A protein and the small-molecule ligand that binds it are described below.
Small molecule (SMILES): CC(C)(CO)[C@@H](O)C(=O)NCCc1nc2cccc(O)c2[nH]1

Binding-site contacts:
Ligand atom O22 contacts residue ARG88 of chain 8.A at 2.9 Å (salt-bridge).
Ligand atom C9 contacts residue LEU73 of chain 8.A at 3.7 Å (hydrophobic).
Ligand atom C2 contacts residue HIS138 of chain 9.A at 3.4 Å.
Ligand atom C5 contacts residue MET105 of chain 8.A at 3.7 Å (hydrophobic).
Ligand atom C10 contacts residue LEU73 of chain 8.A at 3.6 Å (hydrophobic).
Ligand atom O22 contacts residue LEU102 of chain 8.A at 3.3 Å.
Ligand atom C2 contacts residue ASP72 of chain 8.A at 3.7 Å.
Ligand atom C7 contacts residue LEU102 of chain 8.A at 3.6 Å (hydrophobic).
Ligand atom C16 contacts residue GLU134 of chain 9.A at 3.8 Å.
Ligand atom C6 contacts residue LEU102 of chain 8.A at 3.7 Å (hydrophobic).
Ligand atom C6 contacts residue MET105 of chain 8.A at 3.8 Å (hydrophobic).
Ligand atom C14 contacts residue GLU134 of chain 9.A at 3.9 Å.
Ligand atom O13 contacts residue MET74 of chain 8.A at 3.3 Å.
Ligand atom C19 contacts residue ALA37 of chain 8.A at 3.5 Å (hydrophobic).
Ligand atom C1 contacts residue MET74 of chain 8.A at 3.8 Å (hydrophobic).
Ligand atom O13 contacts residue ALA75 of chain 8.A at 3.1 Å (h-bond).
Ligand atom C20 contacts residue ARG88 of chain 8.A at 3.6 Å.
Ligand atom C6 contacts residue LEU131 of chain 9.A at 3.9 Å (hydrophobic).
Ligand atom C7 contacts residue GLU134 of chain 9.A at 3.8 Å.
Ligand atom C6 contacts residue VAL135 of chain 9.A at 3.7 Å (hydrophobic).
Ligand atom O22 contacts residue TYR98 of chain 8.A at 3.9 Å.
Ligand atom N11 contacts residue LEU73 of chain 8.A at 3.6 Å.
Ligand atom C3 contacts residue ASP72 of chain 8.A at 3.9 Å.
Ligand atom O13 contacts residue LEU109 of chain 8.A at 3.8 Å.
Ligand atom O17 contacts residue GLU134 of chain 9.A at 3.0 Å (salt-bridge).
Ligand atom C1 contacts residue GLU134 of chain 9.A at 3.9 Å.
Ligand atom O13 contacts residue ASN106 of chain 8.A at 2.7 Å (h-bond).
Ligand atom C8 contacts residue GLU134 of chain 9.A at 3.6 Å.
Ligand atom N12 contacts residue GLU134 of chain 9.A at 2.8 Å (salt-bridge).
Ligand atom N4 contacts residue GLU134 of chain 9.A at 3.9 Å.
Ligand atom C5 contacts residue ASN106 of chain 8.A at 3.4 Å.
Ligand atom C3 contacts residue PHE70 of chain 8.A at 3.9 Å (hydrophobic).
Ligand atom C10 contacts residue MET74 of chain 8.A at 3.8 Å (hydrophobic).
Ligand atom O15 contacts residue MET74 of chain 8.A at 3.3 Å.
Ligand atom C19 contacts residue GLY9 of chain 8.A at 3.7 Å.
Ligand atom C9 contacts residue MET74 of chain 8.A at 3.7 Å (hydrophobic).
Ligand atom N11 contacts residue MET74 of chain 8.A at 2.9 Å (h-bond).
Ligand atom C10 contacts residue ASN106 of chain 8.A at 3.3 Å.
Ligand atom C21 contacts residue ARG88 of chain 8.A at 3.5 Å.
Ligand atom O13 contacts residue LEU73 of chain 8.A at 3.4 Å.

Sequence of chain 8.A:
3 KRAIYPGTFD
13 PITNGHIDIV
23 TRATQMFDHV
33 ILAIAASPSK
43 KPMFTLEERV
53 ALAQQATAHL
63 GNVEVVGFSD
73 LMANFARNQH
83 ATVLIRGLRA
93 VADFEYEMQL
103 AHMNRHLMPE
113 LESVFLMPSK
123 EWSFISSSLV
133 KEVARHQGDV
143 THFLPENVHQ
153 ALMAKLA

Sequence of chain 9.A:
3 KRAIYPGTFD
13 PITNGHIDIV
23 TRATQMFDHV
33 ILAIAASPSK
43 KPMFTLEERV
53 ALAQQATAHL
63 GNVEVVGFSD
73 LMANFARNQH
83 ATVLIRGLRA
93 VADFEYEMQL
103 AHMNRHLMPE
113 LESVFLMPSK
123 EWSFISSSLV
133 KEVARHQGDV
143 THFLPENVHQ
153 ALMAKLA